A small-molecule ligand and the protein it binds are described below.
Small molecule (SMILES): C[C@H](NC(=O)[C@H](CCCN=C(N)N)NC(=O)CNC(=O)[C@H](Cc1ccccc1)NC(=O)[C@H](CCC(=O)O)NC(=O)[C@@H](N)CCC(=O)O)C(=O)N[C@@H](Cc1ccccc1)C(=O)N[C@@H](CO)C(=O)N[C@@H](Cc1ccccc1)C(=O)O

Binding-site contacts:
Ligand atom O contacts residue LYS146 of chain 1.A at 3.5 Å.
Ligand atom OXT contacts residue LYS146 of chain 1.A at 2.8 Å (salt-bridge).
Ligand atom CG contacts residue TYR99 of chain 1.A at 3.3 Å (hydrophobic).
Ligand atom O contacts residue TYR159 of chain 1.A at 2.6 Å (h-bond).
Ligand atom N contacts residue GLU63 of chain 1.A at 3.0 Å (salt-bridge).
Ligand atom CE2 contacts residue TYR123 of chain 1.A at 3.5 Å (hydrophobic).
Ligand atom O contacts residue TYR84 of chain 1.A at 2.7 Å (h-bond).
Ligand atom N contacts residue SER167 of chain 1.A at 3.2 Å (h-bond).
Ligand atom CB contacts residue TYR99 of chain 1.A at 3.1 Å (hydrophobic).
Ligand atom N contacts residue TYR7 of chain 1.A at 3.0 Å (h-bond).
Ligand atom CA contacts residue ASN77 of chain 1.A at 3.3 Å.
Ligand atom CG contacts residue TYR171 of chain 1.A at 3.4 Å (hydrophobic).
Ligand atom OXT contacts residue TYR84 of chain 1.A at 3.5 Å (h-bond).
Ligand atom O contacts residue THR143 of chain 1.A at 2.8 Å (h-bond).
Ligand atom OE2 contacts residue LYS45 of chain 1.A at 2.7 Å (salt-bridge).
Ligand atom NH1 contacts residue GLN155 of chain 1.A at 2.5 Å (h-bond).
Ligand atom C contacts residue TYR7 of chain 1.A at 3.3 Å (hydrophobic).
Ligand atom N contacts residue TYR171 of chain 1.A at 2.6 Å (h-bond).
Ligand atom OG contacts residue GLU76 of chain 1.A at 3.5 Å (salt-bridge).
Ligand atom OE1 contacts residue ARG62 of chain 1.A at 3.2 Å (salt-bridge).
Ligand atom CD contacts residue TYR9 of chain 1.A at 3.5 Å (hydrophobic).
Ligand atom OE1 contacts residue TYR9 of chain 1.A at 2.4 Å (h-bond).
Ligand atom C contacts residue TYR84 of chain 1.A at 3.4 Å (hydrophobic).
Ligand atom OE1 contacts residue TYR99 of chain 1.A at 2.6 Å (h-bond).
Ligand atom N contacts residue TYR99 of chain 1.A at 3.0 Å (h-bond).
Ligand atom CA contacts residue TYR7 of chain 1.A at 3.3 Å (hydrophobic).
Ligand atom CA contacts residue TYR171 of chain 1.A at 3.5 Å (hydrophobic).
Ligand atom OE2 contacts residue ARG170 of chain 1.A at 2.9 Å (salt-bridge).
Ligand atom CB contacts residue GLU76 of chain 1.A at 3.3 Å.
Ligand atom CD1 contacts residue TYR159 of chain 1.A at 3.3 Å (hydrophobic).
Ligand atom N contacts residue TYR159 of chain 1.A at 3.5 Å.
Ligand atom CG contacts residue TYR59 of chain 1.A at 3.2 Å (hydrophobic).
Ligand atom CA contacts residue TYR99 of chain 1.A at 3.3 Å (hydrophobic).
Ligand atom N contacts residue ASN77 of chain 1.A at 3.0 Å (h-bond).
Ligand atom O contacts residue TRP147 of chain 1.A at 3.0 Å (h-bond).
Ligand atom CD contacts residue TYR99 of chain 1.A at 3.4 Å (hydrophobic).
Ligand atom CG contacts residue TYR7 of chain 1.A at 3.5 Å (hydrophobic).
Ligand atom CD contacts residue GLN155 of chain 1.A at 3.3 Å.
Ligand atom CZ contacts residue GLN155 of chain 1.A at 3.2 Å.
Ligand atom CA contacts residue GLU63 of chain 1.A at 3.5 Å.

Sequence of chain 1.A:
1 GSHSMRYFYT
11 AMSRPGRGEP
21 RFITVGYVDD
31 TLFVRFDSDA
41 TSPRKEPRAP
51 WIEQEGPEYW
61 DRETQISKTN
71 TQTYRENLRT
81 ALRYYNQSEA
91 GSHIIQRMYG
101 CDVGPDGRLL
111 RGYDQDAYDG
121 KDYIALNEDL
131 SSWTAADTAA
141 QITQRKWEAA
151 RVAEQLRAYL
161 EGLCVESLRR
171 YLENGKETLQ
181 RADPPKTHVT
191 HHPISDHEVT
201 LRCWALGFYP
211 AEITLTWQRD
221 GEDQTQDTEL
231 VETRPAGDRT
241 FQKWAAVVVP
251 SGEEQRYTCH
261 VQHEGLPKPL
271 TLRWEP